Binding-site contacts:
Ligand atom O6 contacts residue ARG148 of chain 1.O at 4.5 Å.
Ligand atom C2 contacts residue MET69 of chain 1.O at 3.8 Å (hydrophobic).
Ligand atom C3 contacts residue ASN68 of chain 1.O at 3.8 Å.
Ligand atom O5 contacts residue ASN68 of chain 1.O at 2.4 Å (h-bond).
Ligand atom C7 contacts residue ASN68 of chain 1.O at 3.6 Å.
Ligand atom C1 contacts residue ASN68 of chain 1.O at 1.4 Å.
Ligand atom C5 contacts residue ASN68 of chain 1.O at 3.7 Å.
Ligand atom C4 contacts residue ASN68 of chain 1.O at 4.3 Å.
Ligand atom C2 contacts residue ASN68 of chain 1.O at 2.5 Å.
Ligand atom N2 contacts residue MET69 of chain 1.O at 4.2 Å.
Ligand atom C1 contacts residue MET69 of chain 1.O at 4.4 Å (hydrophobic).
Ligand atom O6 contacts residue ASN68 of chain 1.O at 4.0 Å.
Ligand atom O7 contacts residue ASN68 of chain 1.O at 3.7 Å.
Ligand atom N2 contacts residue ASN68 of chain 1.O at 2.8 Å (h-bond).

Sequence of chain 1.O:
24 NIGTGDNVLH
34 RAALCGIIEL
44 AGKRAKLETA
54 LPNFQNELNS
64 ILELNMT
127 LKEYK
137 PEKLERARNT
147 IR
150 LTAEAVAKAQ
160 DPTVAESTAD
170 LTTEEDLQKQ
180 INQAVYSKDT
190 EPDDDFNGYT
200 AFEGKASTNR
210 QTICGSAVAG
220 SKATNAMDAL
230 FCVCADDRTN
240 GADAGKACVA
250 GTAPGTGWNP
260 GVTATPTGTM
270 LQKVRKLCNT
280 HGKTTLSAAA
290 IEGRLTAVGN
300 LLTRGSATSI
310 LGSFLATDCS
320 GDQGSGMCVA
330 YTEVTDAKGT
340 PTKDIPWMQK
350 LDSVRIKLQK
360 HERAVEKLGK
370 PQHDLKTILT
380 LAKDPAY

A small-molecule ligand and the protein it binds are described below.
Small molecule (SMILES): CC(=O)N[C@@H]1[C@@H](O)[C@H](O)[C@@H](CO)O[C@H]1O